Binding-site contacts:
Ligand atom C3 contacts residue GLU281 of chain 1.A at 4.1 Å.
Ligand atom C3 contacts residue ASN282 of chain 1.A at 3.9 Å.
Ligand atom C2 contacts residue GLU281 of chain 1.A at 4.0 Å.
Ligand atom C1 contacts residue ASN282 of chain 1.A at 1.5 Å.
Ligand atom N2 contacts residue GLU281 of chain 1.A at 3.1 Å (salt-bridge).
Ligand atom O7 contacts residue ASN280 of chain 1.A at 4.2 Å.
Ligand atom C2 contacts residue ASN282 of chain 1.A at 2.5 Å.
Ligand atom C5 contacts residue ASN282 of chain 1.A at 3.8 Å.
Ligand atom C7 contacts residue ASN282 of chain 1.A at 3.5 Å.
Ligand atom C4 contacts residue ASN282 of chain 1.A at 4.4 Å.
Ligand atom C7 contacts residue GLU281 of chain 1.A at 4.0 Å.
Ligand atom O7 contacts residue ASN282 of chain 1.A at 3.8 Å.
Ligand atom C7 contacts residue ASN280 of chain 1.A at 4.2 Å.
Ligand atom C1 contacts residue GLU281 of chain 1.A at 4.1 Å.
Ligand atom C8 contacts residue ASN280 of chain 1.A at 3.3 Å.
Ligand atom N2 contacts residue ASN282 of chain 1.A at 2.9 Å (h-bond).
Ligand atom C8 contacts residue GLU281 of chain 1.A at 3.5 Å.
Ligand atom O5 contacts residue ASN282 of chain 1.A at 2.5 Å (h-bond).

Sequence of chain 1.A:
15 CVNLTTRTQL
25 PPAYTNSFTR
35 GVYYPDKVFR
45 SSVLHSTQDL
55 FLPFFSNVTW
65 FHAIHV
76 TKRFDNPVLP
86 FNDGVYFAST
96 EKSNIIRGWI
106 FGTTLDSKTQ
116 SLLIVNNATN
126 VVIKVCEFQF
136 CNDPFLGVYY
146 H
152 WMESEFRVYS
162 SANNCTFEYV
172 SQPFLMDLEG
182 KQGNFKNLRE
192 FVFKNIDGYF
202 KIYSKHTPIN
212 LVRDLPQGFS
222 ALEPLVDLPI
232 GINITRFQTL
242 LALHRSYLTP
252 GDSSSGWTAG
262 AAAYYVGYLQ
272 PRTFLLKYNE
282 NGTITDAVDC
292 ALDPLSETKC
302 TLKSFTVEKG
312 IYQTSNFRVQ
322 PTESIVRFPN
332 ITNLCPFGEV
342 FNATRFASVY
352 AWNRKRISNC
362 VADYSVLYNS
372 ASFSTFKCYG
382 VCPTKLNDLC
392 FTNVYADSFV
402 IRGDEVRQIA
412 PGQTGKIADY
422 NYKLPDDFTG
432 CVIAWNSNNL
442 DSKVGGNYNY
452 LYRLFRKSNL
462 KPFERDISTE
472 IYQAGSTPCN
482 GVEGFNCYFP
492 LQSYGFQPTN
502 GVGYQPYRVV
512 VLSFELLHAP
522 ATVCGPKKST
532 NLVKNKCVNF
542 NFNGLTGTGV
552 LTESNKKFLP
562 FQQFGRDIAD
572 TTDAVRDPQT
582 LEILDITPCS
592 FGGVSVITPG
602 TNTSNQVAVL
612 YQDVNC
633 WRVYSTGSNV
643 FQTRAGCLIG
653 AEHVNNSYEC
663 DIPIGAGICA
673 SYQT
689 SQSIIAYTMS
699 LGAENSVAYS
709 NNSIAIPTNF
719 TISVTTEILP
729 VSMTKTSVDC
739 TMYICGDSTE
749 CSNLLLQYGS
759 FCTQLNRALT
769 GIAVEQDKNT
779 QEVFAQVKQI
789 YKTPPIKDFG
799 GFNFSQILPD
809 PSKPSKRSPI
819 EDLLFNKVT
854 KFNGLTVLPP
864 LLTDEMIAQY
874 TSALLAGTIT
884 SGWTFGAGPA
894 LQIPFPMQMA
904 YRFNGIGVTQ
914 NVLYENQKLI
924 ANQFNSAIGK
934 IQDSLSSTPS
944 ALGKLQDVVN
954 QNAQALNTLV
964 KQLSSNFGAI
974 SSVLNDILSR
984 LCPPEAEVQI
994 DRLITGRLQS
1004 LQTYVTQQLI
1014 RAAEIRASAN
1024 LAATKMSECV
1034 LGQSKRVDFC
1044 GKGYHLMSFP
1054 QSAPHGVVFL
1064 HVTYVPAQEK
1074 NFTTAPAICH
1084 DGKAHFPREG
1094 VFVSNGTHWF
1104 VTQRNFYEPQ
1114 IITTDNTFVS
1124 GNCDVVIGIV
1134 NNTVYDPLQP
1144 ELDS

This small molecule binds to this protein.
Small molecule (SMILES): CC(=O)N[C@@H]1[C@@H](O)[C@H](O)[C@@H](CO)O[C@H]1O